Sequence of chain 1.B:
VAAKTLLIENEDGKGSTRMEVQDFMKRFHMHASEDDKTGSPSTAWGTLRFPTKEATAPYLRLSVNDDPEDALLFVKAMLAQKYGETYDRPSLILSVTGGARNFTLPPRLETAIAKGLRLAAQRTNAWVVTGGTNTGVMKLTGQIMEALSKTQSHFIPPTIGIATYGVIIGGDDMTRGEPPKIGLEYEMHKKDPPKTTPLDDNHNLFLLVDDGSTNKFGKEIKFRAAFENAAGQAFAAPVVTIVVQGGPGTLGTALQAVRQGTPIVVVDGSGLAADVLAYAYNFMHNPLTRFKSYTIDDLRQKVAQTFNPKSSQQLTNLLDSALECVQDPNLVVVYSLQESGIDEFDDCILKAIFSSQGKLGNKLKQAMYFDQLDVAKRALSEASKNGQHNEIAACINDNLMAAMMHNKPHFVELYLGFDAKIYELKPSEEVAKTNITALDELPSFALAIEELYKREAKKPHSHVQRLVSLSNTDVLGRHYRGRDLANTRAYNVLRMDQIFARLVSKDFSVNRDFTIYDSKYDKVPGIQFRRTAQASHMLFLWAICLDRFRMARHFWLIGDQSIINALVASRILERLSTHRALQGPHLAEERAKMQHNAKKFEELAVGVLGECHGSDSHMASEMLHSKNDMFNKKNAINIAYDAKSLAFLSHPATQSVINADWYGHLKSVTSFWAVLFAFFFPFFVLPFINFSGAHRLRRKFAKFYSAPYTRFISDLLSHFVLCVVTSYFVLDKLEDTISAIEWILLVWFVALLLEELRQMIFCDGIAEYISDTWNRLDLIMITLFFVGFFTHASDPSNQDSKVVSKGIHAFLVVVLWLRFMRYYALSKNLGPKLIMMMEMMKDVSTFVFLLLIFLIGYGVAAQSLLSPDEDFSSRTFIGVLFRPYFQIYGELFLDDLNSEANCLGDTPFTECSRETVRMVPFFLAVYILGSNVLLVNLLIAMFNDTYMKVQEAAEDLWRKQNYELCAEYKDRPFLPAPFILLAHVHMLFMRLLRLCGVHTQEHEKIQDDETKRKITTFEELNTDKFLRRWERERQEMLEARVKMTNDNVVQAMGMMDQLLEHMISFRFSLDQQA

Binding-site contacts:
Ligand atom C16 contacts residue LEU975 of chain 1.B at 3.3 Å (hydrophobic).
Ligand atom C14 contacts residue LEU975 of chain 1.B at 3.7 Å (hydrophobic).
Ligand atom O1 contacts residue PHE1003 of chain 1.D at 3.0 Å (h-bond).
Ligand atom C6 contacts residue PHE976 of chain 1.B at 3.8 Å (hydrophobic).
Ligand atom C27 contacts residue VAL942 of chain 1.B at 4.3 Å (hydrophobic).
Ligand atom C24 contacts residue LEU949 of chain 1.B at 4.0 Å (hydrophobic).
Ligand atom C24 contacts residue TYR979 of chain 1.B at 4.1 Å (hydrophobic).
Ligand atom O1 contacts residue ILE972 of chain 1.B at 4.0 Å.
Ligand atom C17 contacts residue LEU975 of chain 1.B at 3.6 Å (hydrophobic).
Ligand atom C19 contacts residue PRO1015 of chain 1.D at 4.0 Å (hydrophobic).
Ligand atom C26 contacts residue LEU945 of chain 1.B at 3.7 Å (hydrophobic).
Ligand atom C4 contacts residue PHE1003 of chain 1.D at 3.8 Å (hydrophobic).
Ligand atom C18 contacts residue PHE1016 of chain 1.D at 4.0 Å (hydrophobic).
Ligand atom C25 contacts residue TYR979 of chain 1.B at 3.9 Å (hydrophobic).
Ligand atom C3 contacts residue ARG1012 of chain 1.D at 4.3 Å.
Ligand atom C7 contacts residue PHE976 of chain 1.B at 3.4 Å (hydrophobic).
Ligand atom C16 contacts residue TYR979 of chain 1.B at 4.4 Å (hydrophobic).
Ligand atom O1 contacts residue ARG1012 of chain 1.D at 3.5 Å.
Ligand atom C19 contacts residue ARG1012 of chain 1.D at 3.5 Å.
Ligand atom C1 contacts residue ILE972 of chain 1.B at 4.3 Å (hydrophobic).
Ligand atom C6 contacts residue ILE972 of chain 1.B at 3.8 Å (hydrophobic).
Ligand atom C5 contacts residue ILE972 of chain 1.B at 4.0 Å (hydrophobic).
Ligand atom C26 contacts residue VAL942 of chain 1.B at 4.1 Å (hydrophobic).
Ligand atom C15 contacts residue PHE976 of chain 1.B at 4.3 Å (hydrophobic).
Ligand atom C6 contacts residue PRO1015 of chain 1.D at 3.7 Å (hydrophobic).
Ligand atom C7 contacts residue PRO1015 of chain 1.D at 3.8 Å (hydrophobic).
Ligand atom C2 contacts residue CLR1 of chain 1.O at 3.8 Å.
Ligand atom C13 contacts residue LEU975 of chain 1.B at 4.4 Å (hydrophobic).
Ligand atom C4 contacts residue ARG1012 of chain 1.D at 3.9 Å.
Ligand atom C26 contacts residue LEU946 of chain 1.B at 3.8 Å (hydrophobic).
Ligand atom C15 contacts residue LEU975 of chain 1.B at 3.4 Å (hydrophobic).
Ligand atom C4 contacts residue ILE972 of chain 1.B at 4.1 Å (hydrophobic).
Ligand atom C4 contacts residue PRO1015 of chain 1.D at 4.1 Å (hydrophobic).
Ligand atom C2 contacts residue ARG1012 of chain 1.D at 4.3 Å.
Ligand atom C3 contacts residue ILE972 of chain 1.B at 3.7 Å (hydrophobic).
Ligand atom C8 contacts residue PRO1015 of chain 1.D at 4.1 Å (hydrophobic).
Ligand atom C2 contacts residue ILE972 of chain 1.B at 4.2 Å (hydrophobic).
Ligand atom C5 contacts residue PRO1015 of chain 1.D at 3.9 Å (hydrophobic).
Ligand atom C3 contacts residue PHE1003 of chain 1.D at 3.7 Å (hydrophobic).
Ligand atom C1 contacts residue CLR1 of chain 1.O at 4.2 Å.

This protein binds this small molecule.
Small molecule (SMILES): CC(C)CCC[C@@H](C)[C@H]1CC[C@H]2[C@@H]3CC=C4C[C@@H](O)CC[C@]4(C)[C@H]3CC[C@]12C

Sequence of chain 1.D:
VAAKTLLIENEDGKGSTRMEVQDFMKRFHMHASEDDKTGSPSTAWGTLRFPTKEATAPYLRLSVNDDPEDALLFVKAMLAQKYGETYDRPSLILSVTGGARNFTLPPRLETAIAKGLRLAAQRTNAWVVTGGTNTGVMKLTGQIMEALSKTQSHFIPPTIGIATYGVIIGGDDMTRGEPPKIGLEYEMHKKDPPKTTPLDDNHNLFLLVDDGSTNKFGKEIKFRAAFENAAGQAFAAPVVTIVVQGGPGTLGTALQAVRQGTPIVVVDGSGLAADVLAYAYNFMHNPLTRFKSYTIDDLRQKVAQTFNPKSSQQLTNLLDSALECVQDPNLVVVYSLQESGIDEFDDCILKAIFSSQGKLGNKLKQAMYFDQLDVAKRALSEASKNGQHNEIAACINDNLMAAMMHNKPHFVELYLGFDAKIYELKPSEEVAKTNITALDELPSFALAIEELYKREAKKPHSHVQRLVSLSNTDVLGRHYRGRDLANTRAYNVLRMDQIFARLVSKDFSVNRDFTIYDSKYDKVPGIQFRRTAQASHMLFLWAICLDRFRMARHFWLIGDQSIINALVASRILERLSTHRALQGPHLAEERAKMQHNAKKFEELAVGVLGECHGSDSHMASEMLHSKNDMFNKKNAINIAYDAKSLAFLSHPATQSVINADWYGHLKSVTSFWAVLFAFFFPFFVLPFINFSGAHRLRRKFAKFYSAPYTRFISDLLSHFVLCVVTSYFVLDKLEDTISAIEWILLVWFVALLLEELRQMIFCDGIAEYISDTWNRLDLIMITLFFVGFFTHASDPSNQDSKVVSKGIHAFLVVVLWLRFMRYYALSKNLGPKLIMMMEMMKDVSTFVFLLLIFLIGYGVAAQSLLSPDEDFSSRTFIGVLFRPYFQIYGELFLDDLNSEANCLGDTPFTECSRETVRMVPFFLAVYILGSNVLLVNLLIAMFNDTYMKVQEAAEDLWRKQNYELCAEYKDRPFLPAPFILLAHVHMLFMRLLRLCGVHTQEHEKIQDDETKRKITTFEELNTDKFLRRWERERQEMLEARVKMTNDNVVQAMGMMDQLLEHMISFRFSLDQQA